Sequence of chain 1.C:
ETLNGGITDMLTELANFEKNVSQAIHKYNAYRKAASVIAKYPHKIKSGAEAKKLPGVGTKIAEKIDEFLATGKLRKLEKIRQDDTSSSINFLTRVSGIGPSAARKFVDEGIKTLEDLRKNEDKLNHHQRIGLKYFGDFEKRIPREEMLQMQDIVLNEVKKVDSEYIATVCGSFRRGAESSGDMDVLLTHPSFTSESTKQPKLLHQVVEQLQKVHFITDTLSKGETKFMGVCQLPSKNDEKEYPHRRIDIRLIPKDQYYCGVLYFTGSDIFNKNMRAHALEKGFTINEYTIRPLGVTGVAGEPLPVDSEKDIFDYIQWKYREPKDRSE

Binding-site contacts:
Ligand atom O1B contacts residue ARG183 of chain 1.C at 3.5 Å (salt-bridge).
Ligand atom O2G contacts residue ARG149 of chain 1.C at 4.2 Å.
Ligand atom PG contacts residue GLY189 of chain 1.C at 3.6 Å.
Ligand atom O3G contacts residue GLY189 of chain 1.C at 3.8 Å.
Ligand atom O3A contacts residue ARG183 of chain 1.C at 4.4 Å.
Ligand atom O3G contacts residue ASP190 of chain 1.C at 3.0 Å (salt-bridge).
Ligand atom O2G contacts residue GLY189 of chain 1.C at 2.3 Å (h-bond).
Ligand atom O2B contacts residue GLY179 of chain 1.C at 4.1 Å.
Ligand atom O1G contacts residue GLY179 of chain 1.C at 4.3 Å.
Ligand atom PG contacts residue SER180 of chain 1.C at 3.7 Å.
Ligand atom O3B contacts residue ARG149 of chain 1.C at 4.4 Å.
Ligand atom O1B contacts residue SER180 of chain 1.C at 3.4 Å (h-bond).
Ligand atom O2G contacts residue SER188 of chain 1.C at 3.1 Å.
Ligand atom O2B contacts residue SER180 of chain 1.C at 2.5 Å (h-bond).
Ligand atom PB contacts residue SER180 of chain 1.C at 3.2 Å.
Ligand atom O1G contacts residue SER180 of chain 1.C at 3.3 Å (h-bond).
Ligand atom O2G contacts residue ASP190 of chain 1.C at 3.2 Å (salt-bridge).
Ligand atom PB contacts residue ARG183 of chain 1.C at 3.8 Å.
Ligand atom O3B contacts residue SER180 of chain 1.C at 3.5 Å (h-bond).
Ligand atom O3B contacts residue GLY189 of chain 1.C at 4.1 Å.
Ligand atom PG contacts residue ASP190 of chain 1.C at 4.0 Å.
Ligand atom O5' contacts residue ARG183 of chain 1.C at 4.4 Å.
Ligand atom PG contacts residue SER188 of chain 1.C at 4.4 Å.
Ligand atom O2G contacts residue SER180 of chain 1.C at 3.7 Å.
Ligand atom O1G contacts residue ASP190 of chain 1.C at 4.1 Å.
Ligand atom O2B contacts residue ARG183 of chain 1.C at 3.2 Å (salt-bridge).

This small molecule binds to this protein.
Small molecule (SMILES): Nc1ncnc2c1ncn2[C@H]1C[C@H](O)[C@@H](CO[P](=O)(O)O[P](=O)(O)OP(=O)(O)O)O1